Binding-site contacts:
Ligand atom N2 contacts residue ASN338 of chain 1.A at 2.9 Å (h-bond).
Ligand atom C1 contacts residue SER278 of chain 1.A at 4.3 Å.
Ligand atom O2 contacts residue SER278 of chain 1.A at 3.0 Å (h-bond).
Ligand atom C1 contacts residue ASN338 of chain 1.A at 1.5 Å.
Ligand atom C3 contacts residue ASN338 of chain 1.A at 3.8 Å.
Ligand atom C4 contacts residue ASN338 of chain 1.A at 4.2 Å.
Ligand atom N2 contacts residue GLU335 of chain 1.A at 2.8 Å (salt-bridge).
Ligand atom O6 contacts residue SER278 of chain 1.A at 2.8 Å (h-bond).
Ligand atom O2 contacts residue GLY279 of chain 1.A at 3.5 Å.
Ligand atom C5 contacts residue ASN338 of chain 1.A at 3.7 Å.
Ligand atom O6 contacts residue GLY279 of chain 1.A at 3.8 Å.
Ligand atom C8 contacts residue GLU335 of chain 1.A at 3.9 Å.
Ligand atom C2 contacts residue SER278 of chain 1.A at 4.0 Å.
Ligand atom C6 contacts residue SER278 of chain 1.A at 3.9 Å.
Ligand atom O5 contacts residue GLU335 of chain 1.A at 4.3 Å.
Ligand atom C1 contacts residue GLU335 of chain 1.A at 3.8 Å.
Ligand atom C5 contacts residue SER278 of chain 1.A at 3.8 Å.
Ligand atom C3 contacts residue SER278 of chain 1.A at 4.1 Å.
Ligand atom C2 contacts residue ASN338 of chain 1.A at 2.4 Å.
Ligand atom O5 contacts residue ASN338 of chain 1.A at 2.4 Å (h-bond).
Ligand atom C1 contacts residue GLY279 of chain 1.A at 4.3 Å.
Ligand atom O4 contacts residue SER278 of chain 1.A at 4.5 Å.
Ligand atom O2 contacts residue GLY280 of chain 1.A at 3.9 Å.
Ligand atom C7 contacts residue GLU335 of chain 1.A at 3.8 Å.
Ligand atom C4 contacts residue SER278 of chain 1.A at 3.4 Å.
Ligand atom C7 contacts residue ASN338 of chain 1.A at 3.7 Å.
Ligand atom O5 contacts residue SER278 of chain 1.A at 3.6 Å (h-bond).
Ligand atom C2 contacts residue GLU335 of chain 1.A at 3.4 Å.
Ligand atom O3 contacts residue SER278 of chain 1.A at 4.4 Å.
Ligand atom O7 contacts residue ASN338 of chain 1.A at 4.0 Å.
Ligand atom C8 contacts residue HIS334 of chain 1.A at 4.1 Å.
Ligand atom O5 contacts residue GLY279 of chain 1.A at 3.7 Å.

Sequence of chain 1.A:
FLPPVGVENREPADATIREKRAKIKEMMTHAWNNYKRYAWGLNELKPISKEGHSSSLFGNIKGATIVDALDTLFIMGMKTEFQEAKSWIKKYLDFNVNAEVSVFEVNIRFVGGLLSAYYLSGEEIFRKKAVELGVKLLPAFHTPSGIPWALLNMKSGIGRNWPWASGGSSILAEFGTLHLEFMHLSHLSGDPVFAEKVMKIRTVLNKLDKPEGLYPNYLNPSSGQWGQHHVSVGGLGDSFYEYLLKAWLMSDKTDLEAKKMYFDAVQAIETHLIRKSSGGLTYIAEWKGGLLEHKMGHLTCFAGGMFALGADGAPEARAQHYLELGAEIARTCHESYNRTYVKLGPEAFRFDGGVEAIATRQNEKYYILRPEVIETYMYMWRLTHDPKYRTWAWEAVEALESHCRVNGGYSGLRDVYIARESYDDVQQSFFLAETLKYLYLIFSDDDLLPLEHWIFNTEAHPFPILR

A small-molecule ligand and the protein it binds are described below.
Small molecule (SMILES): CC(=O)N[C@H]1[C@H](O[C@H]2[C@H](O)[C@@H](NC(C)=O)CO[C@@H]2CO)O[C@H](CO)[C@@H](O[C@@H]2O[C@H](CO[C@H]3O[C@H](CO[C@H]4O[C@H](CO)[C@@H](O)[C@H](O)[C@@H]4O)[C@@H](O)[C@H](O[C@H]4O[C@H](CO)[C@@H](O)[C@H](O)[C@@H]4O)[C@@H]3O)[C@@H](O)[C@H](O[C@H]3O[C@H](CO[C@H]4O[C@H](CO)[C@@H](O)[C@H](O)[C@@H]4O)[C@@H](O)[C@H](O)[C@@H]3O)[C@@H]2O)[C@@H]1O